Sequence of chain 1.A:
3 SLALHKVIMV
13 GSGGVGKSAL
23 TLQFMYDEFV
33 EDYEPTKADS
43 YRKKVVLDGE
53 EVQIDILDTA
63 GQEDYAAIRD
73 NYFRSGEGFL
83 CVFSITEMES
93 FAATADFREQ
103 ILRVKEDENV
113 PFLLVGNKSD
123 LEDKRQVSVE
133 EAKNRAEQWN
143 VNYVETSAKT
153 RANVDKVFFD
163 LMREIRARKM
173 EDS

The small molecule below binds the protein below.
Small molecule (SMILES): Nc1nc2c(ncn2[C@@H]2O[C@H](CO[P](=O)(O)O[P](=O)(O)NP(=O)(O)O)[C@@H](O)[C@H]2O)c(=O)[nH]1

Binding-site contacts:
Ligand atom C8 contacts residue ALA21 of chain 1.A at 3.5 Å (hydrophobic).
Ligand atom O6 contacts residue ASN119 of chain 1.A at 3.4 Å (h-bond).
Ligand atom C6 contacts residue ASP122 of chain 1.A at 3.5 Å.
Ligand atom O2' contacts residue GLU33 of chain 1.A at 3.3 Å (salt-bridge).
Ligand atom O2G contacts residue THR38 of chain 1.A at 3.0 Å (h-bond).
Ligand atom C5' contacts residue GLY16 of chain 1.A at 3.5 Å.
Ligand atom O2' contacts residue VAL32 of chain 1.A at 3.3 Å (h-bond).
Ligand atom O1A contacts residue SER20 of chain 1.A at 3.4 Å (h-bond).
Ligand atom O2B contacts residue SER20 of chain 1.A at 3.0 Å (h-bond).
Ligand atom N1 contacts residue ASP122 of chain 1.A at 2.7 Å (salt-bridge).
Ligand atom O4' contacts residue LYS120 of chain 1.A at 3.4 Å (salt-bridge).
Ligand atom N7 contacts residue ASN119 of chain 1.A at 2.9 Å (h-bond).
Ligand atom O3G contacts residue GLY63 of chain 1.A at 3.0 Å (h-bond).
Ligand atom O1B contacts residue GLY16 of chain 1.A at 3.4 Å (h-bond).
Ligand atom N3B contacts residue MG1 of chain 1.E at 3.3 Å.
Ligand atom O6 contacts residue LYS120 of chain 1.A at 3.2 Å.
Ligand atom PB contacts residue MG1 of chain 1.E at 3.2 Å.
Ligand atom C1' contacts residue GLU33 of chain 1.A at 3.5 Å.
Ligand atom N3 contacts residue PHE31 of chain 1.A at 3.5 Å.
Ligand atom O3' contacts residue ASP34 of chain 1.A at 3.0 Å (salt-bridge).
Ligand atom O3G contacts residue LYS19 of chain 1.A at 2.8 Å (salt-bridge).
Ligand atom O6 contacts residue SER149 of chain 1.A at 3.4 Å.
Ligand atom O2' contacts residue PHE31 of chain 1.A at 3.3 Å.
Ligand atom O1B contacts residue LYS19 of chain 1.A at 3.0 Å (salt-bridge).
Ligand atom O1B contacts residue GLY18 of chain 1.A at 3.1 Å (h-bond).
Ligand atom O1A contacts residue GLY18 of chain 1.A at 3.4 Å.
Ligand atom PG contacts residue MG1 of chain 1.E at 3.3 Å.
Ligand atom O2B contacts residue MG1 of chain 1.E at 2.1 Å.
Ligand atom O1A contacts residue ALA21 of chain 1.A at 2.8 Å (h-bond).
Ligand atom O2G contacts residue MG1 of chain 1.E at 2.3 Å.
Ligand atom O6 contacts residue ASP122 of chain 1.A at 3.5 Å (salt-bridge).
Ligand atom O3A contacts residue GLY16 of chain 1.A at 3.5 Å.
Ligand atom N2 contacts residue ASP122 of chain 1.A at 2.8 Å (salt-bridge).
Ligand atom N3B contacts residue GLY16 of chain 1.A at 3.1 Å (h-bond).
Ligand atom O3G contacts residue GLY15 of chain 1.A at 3.2 Å.
Ligand atom O2B contacts residue LYS19 of chain 1.A at 3.5 Å (salt-bridge).
Ligand atom O1B contacts residue VAL17 of chain 1.A at 3.3 Å (h-bond).
Ligand atom O6 contacts residue ALA150 of chain 1.A at 2.8 Å (h-bond).
Ligand atom C3' contacts residue ASP34 of chain 1.A at 3.2 Å.
Ligand atom O3A contacts residue GLY18 of chain 1.A at 3.2 Å (h-bond).